This protein binds this small molecule.
Small molecule (SMILES): Cn1c(=O)c2nc(N)[nH]c2n(C)c1=O

Binding-site contacts:
Ligand atom O20 contacts residue GLU74 of chain 2.A at 4.2 Å.
Ligand atom C8 contacts residue GLU74 of chain 2.A at 3.7 Å.
Ligand atom O19 contacts residue ALA18 of chain 2.A at 3.9 Å.
Ligand atom O20 contacts residue LEU73 of chain 2.A at 2.9 Å (h-bond).
Ligand atom N10 contacts residue THR51 of chain 3.A at 3.4 Å (h-bond).
Ligand atom C8 contacts residue TYR54 of chain 3.A at 3.3 Å (hydrophobic).
Ligand atom C6 contacts residue ALA18 of chain 2.A at 4.3 Å (hydrophobic).
Ligand atom N10 contacts residue TYR54 of chain 3.A at 3.5 Å.
Ligand atom N10 contacts residue GLU74 of chain 2.A at 3.1 Å (salt-bridge).
Ligand atom C15 contacts residue GLU22 of chain 2.A at 3.9 Å.
Ligand atom C2 contacts residue LEU72 of chain 2.A at 3.7 Å (hydrophobic).
Ligand atom C15 contacts residue ASN71 of chain 2.A at 3.1 Å.
Ligand atom N5 contacts residue TYR54 of chain 3.A at 3.8 Å.
Ligand atom N7 contacts residue GLU74 of chain 2.A at 3.3 Å (salt-bridge).
Ligand atom C15 contacts residue ALA18 of chain 2.A at 3.4 Å (hydrophobic).
Ligand atom O20 contacts residue TYR54 of chain 3.A at 3.8 Å.
Ligand atom C3 contacts residue TYR54 of chain 3.A at 3.2 Å (hydrophobic).
Ligand atom C8 contacts residue THR51 of chain 3.A at 4.1 Å.
Ligand atom C8 contacts residue VAL52 of chain 3.A at 3.6 Å (hydrophobic).
Ligand atom C2 contacts residue LEU73 of chain 2.A at 4.1 Å (hydrophobic).
Ligand atom C11 contacts residue HIS53 of chain 3.A at 3.1 Å.
Ligand atom O20 contacts residue ASN71 of chain 2.A at 3.5 Å (h-bond).
Ligand atom N9 contacts residue VAL52 of chain 3.A at 3.7 Å.
Ligand atom C2 contacts residue TYR54 of chain 3.A at 3.7 Å (hydrophobic).
Ligand atom C15 contacts residue GLY17 of chain 2.A at 3.5 Å.
Ligand atom N1 contacts residue LYS100 of chain 2.A at 3.8 Å.
Ligand atom N7 contacts residue TYR54 of chain 3.A at 3.0 Å (h-bond).
Ligand atom O19 contacts residue LYS100 of chain 2.A at 4.3 Å.
Ligand atom C15 contacts residue LYS100 of chain 2.A at 3.0 Å.
Ligand atom N10 contacts residue VAL52 of chain 3.A at 2.7 Å (h-bond).
Ligand atom C11 contacts residue TYR54 of chain 3.A at 4.3 Å (hydrophobic).
Ligand atom N1 contacts residue ASN71 of chain 2.A at 3.9 Å.
Ligand atom N9 contacts residue TYR54 of chain 3.A at 3.5 Å.
Ligand atom N7 contacts residue LEU72 of chain 2.A at 4.2 Å.
Ligand atom C2 contacts residue ASN71 of chain 2.A at 3.9 Å.
Ligand atom O20 contacts residue LEU72 of chain 2.A at 3.1 Å.
Ligand atom N9 contacts residue HIS53 of chain 3.A at 3.8 Å.
Ligand atom C4 contacts residue TYR54 of chain 3.A at 3.4 Å (hydrophobic).
Ligand atom O19 contacts residue GLU22 of chain 2.A at 3.7 Å.
Ligand atom C3 contacts residue LEU72 of chain 2.A at 3.9 Å (hydrophobic).

Sequence of chain 2.A:
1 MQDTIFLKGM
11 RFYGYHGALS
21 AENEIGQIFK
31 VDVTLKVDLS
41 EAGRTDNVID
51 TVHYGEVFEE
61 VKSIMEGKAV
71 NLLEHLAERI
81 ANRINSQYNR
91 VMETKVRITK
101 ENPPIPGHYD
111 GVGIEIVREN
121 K

Sequence of chain 3.A:
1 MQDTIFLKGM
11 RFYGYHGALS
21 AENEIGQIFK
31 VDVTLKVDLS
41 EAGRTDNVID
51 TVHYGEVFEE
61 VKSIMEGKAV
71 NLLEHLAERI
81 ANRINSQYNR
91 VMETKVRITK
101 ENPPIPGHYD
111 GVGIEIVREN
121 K